Sequence of chain 1.B:
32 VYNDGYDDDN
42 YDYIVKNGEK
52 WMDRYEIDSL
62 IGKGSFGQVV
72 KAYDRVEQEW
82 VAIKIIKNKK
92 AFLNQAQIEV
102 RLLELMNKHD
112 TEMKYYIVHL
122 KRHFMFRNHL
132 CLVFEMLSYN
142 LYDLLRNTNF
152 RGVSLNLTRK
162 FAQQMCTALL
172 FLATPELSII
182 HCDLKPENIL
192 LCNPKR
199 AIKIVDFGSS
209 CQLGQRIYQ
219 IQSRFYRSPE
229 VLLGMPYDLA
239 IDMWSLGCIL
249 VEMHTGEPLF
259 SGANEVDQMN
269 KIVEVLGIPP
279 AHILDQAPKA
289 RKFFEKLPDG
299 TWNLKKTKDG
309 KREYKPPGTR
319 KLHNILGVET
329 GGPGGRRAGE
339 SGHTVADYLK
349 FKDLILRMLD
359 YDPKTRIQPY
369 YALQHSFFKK

Binding-site contacts:
Ligand atom OAU contacts residue ILE62 of chain 1.B at 3.2 Å.
Ligand atom OAW contacts residue MET137 of chain 1.B at 3.8 Å.
Ligand atom CAV contacts residue ILE62 of chain 1.B at 4.0 Å (hydrophobic).
Ligand atom CAS contacts residue GLU136 of chain 1.B at 3.4 Å.
Ligand atom CAE contacts residue LYS64 of chain 1.B at 3.3 Å.
Ligand atom CAR contacts residue LEU191 of chain 1.B at 3.9 Å (hydrophobic).
Ligand atom NAL contacts residue LYS85 of chain 1.B at 4.0 Å.
Ligand atom CAV contacts residue MET137 of chain 1.B at 3.8 Å (hydrophobic).
Ligand atom CAR contacts residue ALA83 of chain 1.B at 3.4 Å (hydrophobic).
Ligand atom CAK contacts residue LYS85 of chain 1.B at 4.0 Å.
Ligand atom CAD contacts residue LYS64 of chain 1.B at 3.8 Å.
Ligand atom OAM contacts residue LYS85 of chain 1.B at 3.3 Å (salt-bridge).
Ligand atom CAS contacts residue PHE135 of chain 1.B at 4.0 Å (hydrophobic).
Ligand atom NAL contacts residue ASP204 of chain 1.B at 3.3 Å (salt-bridge).
Ligand atom CAQ contacts residue ILE62 of chain 1.B at 4.0 Å (hydrophobic).
Ligand atom NAL contacts residue PHE67 of chain 1.B at 3.9 Å.
Ligand atom OAW contacts residue ALA83 of chain 1.B at 3.5 Å.
Ligand atom CAN contacts residue VAL203 of chain 1.B at 3.9 Å (hydrophobic).
Ligand atom CAH contacts residue PHE67 of chain 1.B at 3.8 Å (hydrophobic).
Ligand atom CAC contacts residue ASN141 of chain 1.B at 3.3 Å.
Ligand atom CAT contacts residue PHE135 of chain 1.B at 3.8 Å (hydrophobic).
Ligand atom CAS contacts residue LEU138 of chain 1.B at 3.7 Å (hydrophobic).
Ligand atom OAW contacts residue LEU138 of chain 1.B at 3.1 Å (h-bond).
Ligand atom CAK contacts residue ASP204 of chain 1.B at 3.8 Å.
Ligand atom OAM contacts residue ASP204 of chain 1.B at 3.1 Å (salt-bridge).
Ligand atom OAU contacts residue LEU191 of chain 1.B at 3.6 Å.
Ligand atom CAB contacts residue GLU188 of chain 1.B at 3.8 Å.
Ligand atom CAQ contacts residue ALA83 of chain 1.B at 3.9 Å (hydrophobic).
Ligand atom CAV contacts residue LEU138 of chain 1.B at 3.5 Å (hydrophobic).
Ligand atom NAG contacts residue PHE67 of chain 1.B at 3.4 Å.
Ligand atom NAI contacts residue VAL70 of chain 1.B at 3.7 Å.
Ligand atom CAR contacts residue LEU138 of chain 1.B at 4.0 Å (hydrophobic).
Ligand atom CAQ contacts residue LEU191 of chain 1.B at 3.6 Å (hydrophobic).
Ligand atom CAB contacts residue ASN141 of chain 1.B at 3.3 Å.
Ligand atom CAD contacts residue GLY63 of chain 1.B at 3.9 Å.
Ligand atom CAH contacts residue VAL70 of chain 1.B at 3.9 Å (hydrophobic).
Ligand atom CAA contacts residue GLU188 of chain 1.B at 3.9 Å.
Ligand atom CAS contacts residue ALA83 of chain 1.B at 3.7 Å (hydrophobic).
Ligand atom CAP contacts residue LEU191 of chain 1.B at 4.0 Å (hydrophobic).
Ligand atom CAV contacts residue LEU191 of chain 1.B at 3.4 Å (hydrophobic).

The protein below binds the small molecule below.
Small molecule (SMILES): O=C1N=C(Nc2ccccc2)N=C1Cc1ccc2c(c1)OCO2